Sequence of chain 1.B:
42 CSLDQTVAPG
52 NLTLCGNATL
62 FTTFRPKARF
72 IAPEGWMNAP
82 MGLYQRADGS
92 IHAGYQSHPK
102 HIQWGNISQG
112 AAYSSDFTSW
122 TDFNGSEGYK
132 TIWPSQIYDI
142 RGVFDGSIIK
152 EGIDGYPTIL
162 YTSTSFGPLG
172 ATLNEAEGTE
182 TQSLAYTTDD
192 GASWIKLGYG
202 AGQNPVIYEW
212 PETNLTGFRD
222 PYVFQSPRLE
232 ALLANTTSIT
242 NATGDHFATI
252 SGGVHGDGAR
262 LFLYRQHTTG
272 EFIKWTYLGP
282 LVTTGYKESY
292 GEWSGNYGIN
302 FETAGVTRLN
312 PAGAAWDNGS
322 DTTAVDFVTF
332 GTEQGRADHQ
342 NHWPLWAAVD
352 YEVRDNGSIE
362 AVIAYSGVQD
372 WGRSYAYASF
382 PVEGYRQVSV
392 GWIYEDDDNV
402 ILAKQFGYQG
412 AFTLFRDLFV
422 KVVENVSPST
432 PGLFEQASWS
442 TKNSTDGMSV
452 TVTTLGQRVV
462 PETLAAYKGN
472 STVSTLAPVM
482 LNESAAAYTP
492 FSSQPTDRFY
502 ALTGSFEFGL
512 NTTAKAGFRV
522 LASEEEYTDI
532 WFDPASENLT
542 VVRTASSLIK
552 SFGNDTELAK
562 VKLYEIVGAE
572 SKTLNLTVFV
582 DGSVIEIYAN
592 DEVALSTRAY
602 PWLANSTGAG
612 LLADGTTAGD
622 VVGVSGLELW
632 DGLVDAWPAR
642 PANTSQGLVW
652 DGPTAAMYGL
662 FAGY

Binding-site contacts:
Ligand atom O5 contacts residue THR214 of chain 1.B at 4.3 Å.
Ligand atom O6 contacts residue THR214 of chain 1.B at 3.6 Å.
Ligand atom N2 contacts residue ASN215 of chain 1.B at 2.9 Å (h-bond).
Ligand atom O7 contacts residue ASN215 of chain 1.B at 4.3 Å.
Ligand atom C7 contacts residue ASN175 of chain 1.B at 4.1 Å.
Ligand atom O5 contacts residue ASN215 of chain 1.B at 2.3 Å (h-bond).
Ligand atom C3 contacts residue ASN215 of chain 1.B at 3.8 Å.
Ligand atom C4 contacts residue ASN215 of chain 1.B at 4.1 Å.
Ligand atom C5 contacts residue ASN215 of chain 1.B at 3.7 Å.
Ligand atom C7 contacts residue ASN215 of chain 1.B at 3.9 Å.
Ligand atom C1 contacts residue ASN215 of chain 1.B at 1.4 Å.
Ligand atom C2 contacts residue ASN215 of chain 1.B at 2.4 Å.
Ligand atom O7 contacts residue ASN175 of chain 1.B at 3.1 Å (h-bond).

This protein binds this small molecule.
Small molecule (SMILES): CC(=O)N[C@@H]1[C@@H](O)[C@H](O)[C@@H](CO)O[C@H]1O